Sequence of chain 2.A:
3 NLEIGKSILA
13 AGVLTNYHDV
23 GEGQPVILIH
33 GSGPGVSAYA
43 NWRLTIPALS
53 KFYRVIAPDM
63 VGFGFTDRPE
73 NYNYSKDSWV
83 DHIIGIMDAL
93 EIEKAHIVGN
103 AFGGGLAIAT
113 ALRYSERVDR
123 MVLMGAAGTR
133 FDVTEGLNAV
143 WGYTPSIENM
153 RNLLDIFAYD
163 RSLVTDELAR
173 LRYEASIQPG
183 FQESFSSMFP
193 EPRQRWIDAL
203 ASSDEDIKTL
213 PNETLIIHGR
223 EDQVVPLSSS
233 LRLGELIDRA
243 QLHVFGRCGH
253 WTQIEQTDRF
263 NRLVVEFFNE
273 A

The protein below binds the small molecule below.
Small molecule (SMILES): CC(C)C(=O)O

Binding-site contacts:
Ligand atom CB contacts residue VAL142 of chain 2.A at 3.8 Å (hydrophobic).
Ligand atom O contacts residue SER34 of chain 2.A at 4.2 Å.
Ligand atom CM contacts residue TRP143 of chain 2.A at 3.8 Å (hydrophobic).
Ligand atom CA contacts residue LEU139 of chain 2.A at 4.0 Å (hydrophobic).
Ligand atom CB contacts residue LEU139 of chain 2.A at 3.3 Å (hydrophobic).
Ligand atom CA contacts residue ALA103 of chain 2.A at 4.1 Å (hydrophobic).
Ligand atom C contacts residue ALA103 of chain 2.A at 3.2 Å (hydrophobic).
Ligand atom CM contacts residue ALA103 of chain 2.A at 4.3 Å (hydrophobic).
Ligand atom O contacts residue PHE159 of chain 2.A at 4.1 Å.
Ligand atom CA contacts residue SER34 of chain 2.A at 3.9 Å.
Ligand atom CA contacts residue VAL226 of chain 2.A at 3.8 Å (hydrophobic).
Ligand atom O contacts residue HIS252 of chain 2.A at 2.7 Å (h-bond).
Ligand atom CM contacts residue SER34 of chain 2.A at 3.7 Å.
Ligand atom O contacts residue ALA103 of chain 2.A at 3.2 Å.
Ligand atom CM contacts residue LEU139 of chain 2.A at 3.8 Å (hydrophobic).
Ligand atom CB contacts residue SER34 of chain 2.A at 3.7 Å.
Ligand atom OXT contacts residue GLY33 of chain 2.A at 3.8 Å.
Ligand atom OXT contacts residue SER34 of chain 2.A at 2.8 Å (h-bond).
Ligand atom C contacts residue SER34 of chain 2.A at 3.6 Å.
Ligand atom CB contacts residue VAL226 of chain 2.A at 3.8 Å (hydrophobic).
Ligand atom OXT contacts residue PHE104 of chain 2.A at 3.2 Å (h-bond).
Ligand atom OXT contacts residue ALA103 of chain 2.A at 3.3 Å.
Ligand atom C contacts residue HIS252 of chain 2.A at 3.7 Å.
Ligand atom CM contacts residue PHE104 of chain 2.A at 4.2 Å (hydrophobic).
Ligand atom CA contacts residue HIS252 of chain 2.A at 4.1 Å.
Ligand atom C contacts residue PHE104 of chain 2.A at 4.0 Å (hydrophobic).
Ligand atom OXT contacts residue ASN102 of chain 2.A at 4.5 Å.
Ligand atom CB contacts residue TRP143 of chain 2.A at 3.6 Å (hydrophobic).
Ligand atom CA contacts residue TRP143 of chain 2.A at 4.5 Å (hydrophobic).